Binding-site contacts:
Ligand atom C1 contacts residue ASN10 of chain 1.A at 1.4 Å.
Ligand atom C3 contacts residue ASN10 of chain 1.A at 3.8 Å.
Ligand atom C4 contacts residue ASN10 of chain 1.A at 4.2 Å.
Ligand atom O5 contacts residue ASN10 of chain 1.A at 2.4 Å (h-bond).
Ligand atom C2 contacts residue ASN10 of chain 1.A at 2.5 Å.
Ligand atom N2 contacts residue ASN10 of chain 1.A at 2.9 Å (h-bond).
Ligand atom C8 contacts residue PHE38 of chain 1.A at 3.6 Å (hydrophobic).
Ligand atom C7 contacts residue ASN10 of chain 1.A at 3.9 Å.
Ligand atom C5 contacts residue ASN10 of chain 1.A at 3.7 Å.

Sequence of chain 1.A:
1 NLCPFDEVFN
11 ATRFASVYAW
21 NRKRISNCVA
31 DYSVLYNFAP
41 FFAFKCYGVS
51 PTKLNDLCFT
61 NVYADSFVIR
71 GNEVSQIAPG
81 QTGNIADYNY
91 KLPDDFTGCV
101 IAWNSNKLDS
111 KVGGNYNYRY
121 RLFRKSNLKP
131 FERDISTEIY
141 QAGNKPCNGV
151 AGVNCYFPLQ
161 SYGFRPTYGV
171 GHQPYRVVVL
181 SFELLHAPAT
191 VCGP

This small molecule binds to this protein.
Small molecule (SMILES): CC(=O)N[C@@H]1[C@@H](O)[C@H](O)[C@@H](CO)O[C@H]1O